Binding-site contacts:
Ligand atom C5 contacts residue ASN384 of chain 1.B at 3.4 Å.
Ligand atom O6 contacts residue PRO388 of chain 1.B at 3.2 Å.
Ligand atom N2 contacts residue ASN384 of chain 1.B at 3.2 Å (h-bond).
Ligand atom O6 contacts residue ASN384 of chain 1.B at 4.4 Å.
Ligand atom C7 contacts residue ASN384 of chain 1.B at 3.3 Å.
Ligand atom C6 contacts residue PRO388 of chain 1.B at 2.6 Å (hydrophobic).
Ligand atom C6 contacts residue ASN384 of chain 1.B at 4.3 Å.
Ligand atom C1 contacts residue ALA387 of chain 1.B at 4.1 Å (hydrophobic).
Ligand atom C3 contacts residue ASN384 of chain 1.B at 3.9 Å.
Ligand atom O5 contacts residue ASN384 of chain 1.B at 2.0 Å (h-bond).
Ligand atom C6 contacts residue ALA387 of chain 1.B at 3.9 Å (hydrophobic).
Ligand atom O7 contacts residue ASN384 of chain 1.B at 3.6 Å (h-bond).
Ligand atom C1 contacts residue ASN384 of chain 1.B at 1.5 Å.
Ligand atom C8 contacts residue ASN384 of chain 1.B at 3.9 Å.
Ligand atom C8 contacts residue TYR377 of chain 1.Z at 4.1 Å (hydrophobic).
Ligand atom C4 contacts residue ASN384 of chain 1.B at 4.1 Å.
Ligand atom C2 contacts residue ASN384 of chain 1.B at 2.7 Å.
Ligand atom O5 contacts residue ALA387 of chain 1.B at 3.3 Å.
Ligand atom O5 contacts residue PRO388 of chain 1.B at 4.3 Å.
Ligand atom C5 contacts residue ALA387 of chain 1.B at 4.1 Å (hydrophobic).
Ligand atom O6 contacts residue ALA387 of chain 1.B at 4.1 Å.
Ligand atom C5 contacts residue PRO388 of chain 1.B at 3.9 Å (hydrophobic).

The protein below binds the small molecule below.
Small molecule (SMILES): CC(=O)N[C@@H]1[C@@H](O)[C@H](O)[C@@H](CO)O[C@H]1O

Sequence of chain 1.B:
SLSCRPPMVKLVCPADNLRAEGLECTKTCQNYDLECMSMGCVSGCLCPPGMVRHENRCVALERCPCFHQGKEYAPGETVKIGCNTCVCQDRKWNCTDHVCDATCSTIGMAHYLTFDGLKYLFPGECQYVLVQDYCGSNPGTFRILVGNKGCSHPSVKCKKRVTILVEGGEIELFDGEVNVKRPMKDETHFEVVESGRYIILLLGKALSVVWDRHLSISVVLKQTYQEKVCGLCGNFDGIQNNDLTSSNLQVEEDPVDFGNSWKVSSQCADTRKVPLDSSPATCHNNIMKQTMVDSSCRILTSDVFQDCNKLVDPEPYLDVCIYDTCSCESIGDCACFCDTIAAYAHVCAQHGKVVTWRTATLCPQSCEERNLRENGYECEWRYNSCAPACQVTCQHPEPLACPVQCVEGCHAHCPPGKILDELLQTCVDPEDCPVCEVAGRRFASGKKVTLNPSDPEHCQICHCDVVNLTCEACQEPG

Sequence of chain 1.Z:
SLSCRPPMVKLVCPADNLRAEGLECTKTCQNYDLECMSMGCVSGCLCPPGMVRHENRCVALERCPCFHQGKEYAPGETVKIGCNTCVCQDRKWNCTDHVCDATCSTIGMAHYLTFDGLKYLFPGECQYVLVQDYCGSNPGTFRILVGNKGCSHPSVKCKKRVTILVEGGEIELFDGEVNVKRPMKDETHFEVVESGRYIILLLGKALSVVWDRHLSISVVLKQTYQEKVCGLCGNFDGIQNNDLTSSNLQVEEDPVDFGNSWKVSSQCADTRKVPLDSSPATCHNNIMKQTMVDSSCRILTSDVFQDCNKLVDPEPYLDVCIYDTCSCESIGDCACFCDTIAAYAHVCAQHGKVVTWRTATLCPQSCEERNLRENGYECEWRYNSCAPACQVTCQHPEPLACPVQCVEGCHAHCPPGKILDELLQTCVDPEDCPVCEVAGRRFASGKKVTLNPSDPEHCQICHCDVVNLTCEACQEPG